Sequence of chain 3.A:
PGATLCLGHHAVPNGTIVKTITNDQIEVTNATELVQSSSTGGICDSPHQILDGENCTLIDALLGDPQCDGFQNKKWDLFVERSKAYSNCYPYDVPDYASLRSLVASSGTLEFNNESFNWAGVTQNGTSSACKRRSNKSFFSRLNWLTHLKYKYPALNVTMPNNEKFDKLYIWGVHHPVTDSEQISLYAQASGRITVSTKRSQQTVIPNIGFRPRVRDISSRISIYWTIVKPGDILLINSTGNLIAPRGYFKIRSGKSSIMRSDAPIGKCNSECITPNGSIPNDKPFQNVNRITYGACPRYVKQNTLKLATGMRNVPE

The protein below binds the small molecule below.
Small molecule (SMILES): CC(=O)N[C@@H]1[C@@H](O)[C@H](O)[C@@H](CO)O[C@H]1O

Binding-site contacts:
Ligand atom C7 contacts residue ASN127 of chain 3.A at 3.5 Å.
Ligand atom N2 contacts residue GLN126 of chain 3.A at 4.4 Å.
Ligand atom C4 contacts residue ASN127 of chain 3.A at 4.2 Å.
Ligand atom N2 contacts residue ASN127 of chain 3.A at 3.2 Å (h-bond).
Ligand atom O7 contacts residue ASN127 of chain 3.A at 3.3 Å (h-bond).
Ligand atom C3 contacts residue ASN127 of chain 3.A at 3.8 Å.
Ligand atom O5 contacts residue ASN127 of chain 3.A at 2.2 Å (h-bond).
Ligand atom C7 contacts residue GLN126 of chain 3.A at 4.1 Å.
Ligand atom C8 contacts residue GLN126 of chain 3.A at 3.9 Å.
Ligand atom C2 contacts residue ASN127 of chain 3.A at 2.5 Å.
Ligand atom C1 contacts residue ASN127 of chain 3.A at 1.4 Å.
Ligand atom C5 contacts residue ASN127 of chain 3.A at 3.5 Å.